This small molecule binds to this protein.
Small molecule (SMILES): Cc1cn([C@H]2C[C@H](O[P](=O)(O)OC[C@H]3O[C@@H](n4ccc(N)nc4=O)C[C@@H]3O[P](=O)(O)OC[C@H]3O[C@@H](n4cnc5c(N)ncnc54)C[C@@H]3O[P](=O)(O)OC[C@H]3O[C@@H](n4cnc5c(=O)nc(N)[nH]c54)C[C@@H]3O)[C@@H](CO[P](=O)(O)O[C@H]3C[C@H](n4cnc5c(=O)nc(N)[nH]c54)O[C@@H]3CO[P](=O)(O)O[C@H]3C[C@H](n4ccc(N)nc4=O)O[C@@H]3CO[P](=O)(O)O[C@H]3C[C@H](n4cnc5c(N)ncnc54)O[C@@H]3CO[P](=O)(O)O[C@H]3C[C@H](n4ccc(N)nc4=O)O[C@@H]3CO[P](=O)(O)O[C@H]3C[C@H](n4cnc5c(=O)nc(N)[nH]c54)O[C@@H]3COP(=O)=O)O2)c(=O)[nH]c1=O

Binding-site contacts:
Ligand atom N4 contacts residue DG9 of chain 1.B at 2.7 Å (h-bond).
Ligand atom O4 contacts residue DA5 of chain 1.B at 3.3 Å (h-bond).
Ligand atom C5' contacts residue MG1 of chain 1.K at 3.0 Å.
Ligand atom C2 contacts residue DC2 of chain 1.B at 3.1 Å.
Ligand atom C6 contacts residue DG4 of chain 1.B at 3.3 Å.
Ligand atom O2 contacts residue DG4 of chain 1.B at 2.7 Å (h-bond).
Ligand atom OP2 contacts residue VAL265 of chain 1.A at 3.5 Å.
Ligand atom C2 contacts residue DG4 of chain 1.B at 3.2 Å.
Ligand atom C4 contacts residue DG9 of chain 1.B at 3.2 Å.
Ligand atom O6 contacts residue DC10 of chain 1.B at 2.8 Å (h-bond).
Ligand atom N6 contacts residue DG4 of chain 1.B at 3.1 Å (h-bond).
Ligand atom N2 contacts residue DC2 of chain 1.B at 2.5 Å (h-bond).
Ligand atom N4 contacts residue DG4 of chain 1.B at 3.5 Å (h-bond).
Ligand atom N3 contacts residue DG4 of chain 1.B at 3.0 Å (h-bond).
Ligand atom O2 contacts residue DG7 of chain 1.B at 2.1 Å (h-bond).
Ligand atom N1 contacts residue DC2 of chain 1.B at 2.9 Å (h-bond).
Ligand atom C2 contacts residue DC10 of chain 1.B at 3.2 Å.
Ligand atom N1 contacts residue DT8 of chain 1.B at 3.0 Å (h-bond).
Ligand atom N2 contacts residue DC10 of chain 1.B at 3.3 Å (h-bond).
Ligand atom N2 contacts residue SER115 of chain 1.A at 3.2 Å (h-bond).
Ligand atom O2 contacts residue DG9 of chain 1.B at 2.2 Å (h-bond).
Ligand atom C6 contacts residue DC6 of chain 1.B at 3.4 Å.
Ligand atom N1 contacts residue DC10 of chain 1.B at 2.4 Å (h-bond).
Ligand atom C5 contacts residue DG4 of chain 1.B at 3.2 Å.
Ligand atom O6 contacts residue DC6 of chain 1.B at 2.8 Å (h-bond).
Ligand atom N3 contacts residue DG7 of chain 1.B at 2.6 Å (h-bond).
Ligand atom C2 contacts residue DT8 of chain 1.B at 2.9 Å.
Ligand atom C6 contacts residue DC10 of chain 1.B at 3.2 Å.
Ligand atom N6 contacts residue DT3 of chain 1.B at 2.5 Å (h-bond).
Ligand atom N1 contacts residue DC6 of chain 1.B at 3.1 Å (h-bond).
Ligand atom C2 contacts residue DG9 of chain 1.B at 3.0 Å.
Ligand atom N3 contacts residue DA5 of chain 1.B at 3.2 Å (h-bond).
Ligand atom C4 contacts residue DG4 of chain 1.B at 3.5 Å.
Ligand atom C2 contacts residue DT3 of chain 1.B at 3.2 Å.
Ligand atom N1 contacts residue DT3 of chain 1.B at 2.5 Å (h-bond).
Ligand atom N4 contacts residue DG7 of chain 1.B at 3.1 Å (h-bond).
Ligand atom C6 contacts residue DT3 of chain 1.B at 3.3 Å.
Ligand atom O6 contacts residue DC2 of chain 1.B at 3.2 Å (h-bond).
Ligand atom N3 contacts residue DG9 of chain 1.B at 2.5 Å (h-bond).
Ligand atom C2 contacts residue DG7 of chain 1.B at 3.0 Å.

Sequence of chain 1.A:
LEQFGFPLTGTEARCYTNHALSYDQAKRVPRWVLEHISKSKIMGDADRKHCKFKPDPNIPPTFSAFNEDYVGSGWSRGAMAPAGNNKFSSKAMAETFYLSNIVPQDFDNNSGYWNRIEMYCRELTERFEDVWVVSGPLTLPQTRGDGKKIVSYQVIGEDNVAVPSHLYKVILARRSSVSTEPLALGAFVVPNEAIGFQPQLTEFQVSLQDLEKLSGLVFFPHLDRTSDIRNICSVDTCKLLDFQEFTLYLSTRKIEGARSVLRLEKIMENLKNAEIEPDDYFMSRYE